Sequence of chain 1.D:
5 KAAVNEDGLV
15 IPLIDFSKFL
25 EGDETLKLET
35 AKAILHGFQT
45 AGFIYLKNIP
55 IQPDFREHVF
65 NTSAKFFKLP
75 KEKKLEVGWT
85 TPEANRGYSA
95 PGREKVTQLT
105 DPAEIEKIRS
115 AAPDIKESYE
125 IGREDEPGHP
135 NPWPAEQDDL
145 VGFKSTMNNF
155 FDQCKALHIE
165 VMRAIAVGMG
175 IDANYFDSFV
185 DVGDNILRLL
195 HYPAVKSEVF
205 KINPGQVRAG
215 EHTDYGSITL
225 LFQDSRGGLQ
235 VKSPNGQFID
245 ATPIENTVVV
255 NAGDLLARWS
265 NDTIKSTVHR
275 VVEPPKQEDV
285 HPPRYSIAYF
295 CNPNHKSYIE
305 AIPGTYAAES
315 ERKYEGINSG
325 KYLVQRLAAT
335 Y

Binding-site contacts:
Ligand atom C6 contacts residue TYR219 of chain 1.D at 3.6 Å (hydrophobic).
Ligand atom N1 contacts residue ARG192 of chain 1.D at 3.6 Å.
Ligand atom N1 contacts residue TYR219 of chain 1.D at 3.9 Å.
Ligand atom C4 contacts residue TYR219 of chain 1.D at 3.4 Å (hydrophobic).
Ligand atom CM5 contacts residue ASP218 of chain 1.D at 3.7 Å.
Ligand atom N3 contacts residue PHE294 of chain 1.D at 3.6 Å.
Ligand atom C4 contacts residue ASP218 of chain 1.D at 4.3 Å.
Ligand atom C2 contacts residue ASN89 of chain 1.D at 4.1 Å.
Ligand atom C6 contacts residue PHE294 of chain 1.D at 4.1 Å (hydrophobic).
Ligand atom C6 contacts residue ARG192 of chain 1.D at 3.4 Å.
Ligand atom CM5 contacts residue HIS216 of chain 1.D at 4.0 Å.
Ligand atom N3 contacts residue TYR219 of chain 1.D at 3.5 Å.
Ligand atom N1 contacts residue PHE294 of chain 1.D at 4.1 Å.
Ligand atom C5 contacts residue PHE294 of chain 1.D at 3.8 Å (hydrophobic).
Ligand atom C2 contacts residue TYR219 of chain 1.D at 3.8 Å (hydrophobic).
Ligand atom C2 contacts residue PHE294 of chain 1.D at 3.9 Å (hydrophobic).
Ligand atom C2 contacts residue LEU331 of chain 1.D at 4.2 Å (hydrophobic).
Ligand atom O2 contacts residue ASN89 of chain 1.D at 3.1 Å (h-bond).
Ligand atom N1 contacts residue LEU331 of chain 1.D at 4.0 Å.
Ligand atom C5 contacts residue TYR219 of chain 1.D at 3.5 Å (hydrophobic).
Ligand atom N1 contacts residue GLU124 of chain 1.D at 4.3 Å.
Ligand atom O2 contacts residue PHE294 of chain 1.D at 4.1 Å.
Ligand atom CM5 contacts residue THR217 of chain 1.D at 4.4 Å.
Ligand atom O4 contacts residue PHE294 of chain 1.D at 3.5 Å.
Ligand atom CM5 contacts residue PHE294 of chain 1.D at 4.2 Å (hydrophobic).
Ligand atom CM5 contacts residue AKG1 of chain 1.BA at 3.9 Å.
Ligand atom O2 contacts residue LEU331 of chain 1.D at 4.0 Å.
Ligand atom O4 contacts residue GLY220 of chain 1.D at 4.2 Å.
Ligand atom O2 contacts residue ILE190 of chain 1.D at 4.5 Å.
Ligand atom CM5 contacts residue TYR219 of chain 1.D at 4.1 Å (hydrophobic).
Ligand atom O4 contacts residue ASP218 of chain 1.D at 3.3 Å.
Ligand atom O4 contacts residue TYR219 of chain 1.D at 2.8 Å (h-bond).
Ligand atom C4 contacts residue PHE294 of chain 1.D at 3.5 Å (hydrophobic).

This small molecule binds to this protein.
Small molecule (SMILES): Cc1c[nH]c(=O)[nH]c1=O